Binding-site contacts:
Ligand atom C18 contacts residue TRP171 of chain 1.B at 3.7 Å (hydrophobic).
Ligand atom N13 contacts residue LEU141 of chain 1.C at 3.5 Å.
Ligand atom C09 contacts residue SER56 of chain 1.C at 3.1 Å.
Ligand atom C10 contacts residue LEU78 of chain 1.C at 3.9 Å (hydrophobic).
Ligand atom C09 contacts residue LEU57 of chain 1.C at 3.4 Å (hydrophobic).
Ligand atom C17 contacts residue TYR210 of chain 1.B at 3.8 Å (hydrophobic).
Ligand atom C18 contacts residue TYR217 of chain 1.B at 3.7 Å (hydrophobic).
Ligand atom C17 contacts residue TYR115 of chain 1.B at 3.5 Å (hydrophobic).
Ligand atom C11 contacts residue SER58 of chain 1.C at 3.6 Å.
Ligand atom C15 contacts residue LEU141 of chain 1.C at 3.9 Å (hydrophobic).
Ligand atom C02 contacts residue LEU141 of chain 1.C at 3.7 Å (hydrophobic).
Ligand atom C21 contacts residue TRP77 of chain 1.C at 3.8 Å (hydrophobic).
Ligand atom CL08 contacts residue SER56 of chain 1.C at 3.6 Å.
Ligand atom C18 contacts residue TYR115 of chain 1.B at 3.8 Å (hydrophobic).
Ligand atom C16 contacts residue TRP77 of chain 1.C at 3.8 Å (hydrophobic).
Ligand atom C10 contacts residue TRP77 of chain 1.C at 3.6 Å (hydrophobic).
Ligand atom C07 contacts residue SER56 of chain 1.C at 3.8 Å.
Ligand atom N13 contacts residue TRP77 of chain 1.C at 4.0 Å.
Ligand atom O01 contacts residue CYS212 of chain 1.B at 3.4 Å.
Ligand atom C10 contacts residue SER58 of chain 1.C at 3.4 Å.
Ligand atom C10 contacts residue GLN79 of chain 1.C at 3.7 Å.
Ligand atom CL08 contacts residue ASP186 of chain 1.C at 3.8 Å.
Ligand atom O01 contacts residue TYR210 of chain 1.B at 3.2 Å.
Ligand atom N19 contacts residue TRP171 of chain 1.B at 3.2 Å (h-bond).
Ligand atom C21 contacts residue TRP171 of chain 1.B at 3.7 Å (hydrophobic).
Ligand atom C20 contacts residue TRP171 of chain 1.B at 3.4 Å (hydrophobic).
Ligand atom S12 contacts residue CYS212 of chain 1.B at 3.7 Å.
Ligand atom C04 contacts residue TRP77 of chain 1.C at 4.0 Å (hydrophobic).
Ligand atom C09 contacts residue SER58 of chain 1.C at 3.8 Å.
Ligand atom C04 contacts residue LEU141 of chain 1.C at 3.6 Å (hydrophobic).
Ligand atom C11 contacts residue GLN79 of chain 1.C at 3.9 Å.
Ligand atom C09 contacts residue GLN79 of chain 1.C at 3.9 Å.
Ligand atom C02 contacts residue CYS212 of chain 1.B at 3.9 Å (hydrophobic).
Ligand atom C03 contacts residue LEU141 of chain 1.C at 3.7 Å (hydrophobic).
Ligand atom C05 contacts residue SER58 of chain 1.C at 4.0 Å.
Ligand atom C15 contacts residue TYR217 of chain 1.B at 4.0 Å (hydrophobic).
Ligand atom C11 contacts residue LEU78 of chain 1.C at 3.8 Å (hydrophobic).
Ligand atom C11 contacts residue TRP77 of chain 1.C at 3.8 Å (hydrophobic).
Ligand atom C10 contacts residue LEU57 of chain 1.C at 3.4 Å (hydrophobic).
Ligand atom O01 contacts residue GLU211 of chain 1.B at 3.9 Å.

Sequence of chain 1.C:
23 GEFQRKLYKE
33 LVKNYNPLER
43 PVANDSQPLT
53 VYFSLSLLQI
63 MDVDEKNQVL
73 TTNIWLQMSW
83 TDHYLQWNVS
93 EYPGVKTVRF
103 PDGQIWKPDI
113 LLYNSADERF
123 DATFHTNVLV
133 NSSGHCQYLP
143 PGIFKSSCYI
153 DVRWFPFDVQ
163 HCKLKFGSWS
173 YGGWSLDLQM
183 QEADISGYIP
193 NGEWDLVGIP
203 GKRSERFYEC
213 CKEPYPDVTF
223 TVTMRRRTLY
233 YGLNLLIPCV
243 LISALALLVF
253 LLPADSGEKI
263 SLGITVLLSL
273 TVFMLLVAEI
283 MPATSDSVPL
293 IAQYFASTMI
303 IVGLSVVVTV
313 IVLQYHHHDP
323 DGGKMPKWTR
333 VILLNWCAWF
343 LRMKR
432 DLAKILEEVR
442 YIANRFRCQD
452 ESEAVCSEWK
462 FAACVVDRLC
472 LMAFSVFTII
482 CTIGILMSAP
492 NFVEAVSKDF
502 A

A protein and the small-molecule ligand that binds it are described below.
Small molecule (SMILES): O=C(N[C@H]1CN2CCC1CC2)c1cc2cccc(Cl)c2s1

Sequence of chain 1.B:
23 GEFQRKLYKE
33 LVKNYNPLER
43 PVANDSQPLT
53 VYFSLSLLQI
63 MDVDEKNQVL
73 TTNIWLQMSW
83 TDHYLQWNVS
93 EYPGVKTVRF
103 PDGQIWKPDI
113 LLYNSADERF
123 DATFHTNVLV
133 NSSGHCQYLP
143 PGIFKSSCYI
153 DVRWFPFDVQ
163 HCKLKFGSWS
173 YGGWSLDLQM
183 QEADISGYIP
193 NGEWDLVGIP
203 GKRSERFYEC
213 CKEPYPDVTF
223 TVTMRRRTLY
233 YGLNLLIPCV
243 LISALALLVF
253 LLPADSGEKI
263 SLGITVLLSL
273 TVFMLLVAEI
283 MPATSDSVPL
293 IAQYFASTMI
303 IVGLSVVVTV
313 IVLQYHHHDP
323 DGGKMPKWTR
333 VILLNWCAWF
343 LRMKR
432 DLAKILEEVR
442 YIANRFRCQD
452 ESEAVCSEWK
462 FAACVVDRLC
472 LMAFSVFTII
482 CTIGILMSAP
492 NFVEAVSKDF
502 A